A protein and the small-molecule ligand that binds it are described below.
Small molecule (SMILES): OC[C@H]1O[C@H](O)[C@H](O)[C@@H](O)[C@@H]1O

Sequence of chain 1.B:
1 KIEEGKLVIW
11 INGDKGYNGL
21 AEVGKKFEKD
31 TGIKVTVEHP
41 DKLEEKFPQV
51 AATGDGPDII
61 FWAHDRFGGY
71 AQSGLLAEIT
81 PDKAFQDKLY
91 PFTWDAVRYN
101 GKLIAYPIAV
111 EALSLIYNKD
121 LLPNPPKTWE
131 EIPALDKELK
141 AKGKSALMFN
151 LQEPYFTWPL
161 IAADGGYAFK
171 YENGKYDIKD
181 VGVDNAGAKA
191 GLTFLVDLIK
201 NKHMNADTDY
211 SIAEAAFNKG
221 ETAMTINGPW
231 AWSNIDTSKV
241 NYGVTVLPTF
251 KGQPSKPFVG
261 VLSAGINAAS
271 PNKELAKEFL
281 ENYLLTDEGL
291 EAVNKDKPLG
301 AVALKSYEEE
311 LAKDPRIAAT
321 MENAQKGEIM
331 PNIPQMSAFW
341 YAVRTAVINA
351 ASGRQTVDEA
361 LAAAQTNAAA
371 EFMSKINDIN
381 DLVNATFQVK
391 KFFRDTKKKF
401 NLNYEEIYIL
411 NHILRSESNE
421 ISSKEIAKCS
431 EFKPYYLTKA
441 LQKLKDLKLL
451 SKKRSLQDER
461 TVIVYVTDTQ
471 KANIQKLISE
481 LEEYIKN

Binding-site contacts:
Ligand atom C1 contacts residue TYR155 of chain 1.B at 3.9 Å (hydrophobic).
Ligand atom C2 contacts residue TRP340 of chain 1.B at 3.5 Å (hydrophobic).
Ligand atom C4 contacts residue ARG66 of chain 1.B at 3.9 Å.
Ligand atom O2 contacts residue TRP62 of chain 1.B at 3.5 Å (h-bond).
Ligand atom C3 contacts residue GLC1 of chain 1.F at 3.7 Å.
Ligand atom O2 contacts residue ALA63 of chain 1.B at 3.6 Å.
Ligand atom O2 contacts residue ASP65 of chain 1.B at 2.9 Å (salt-bridge).
Ligand atom O4 contacts residue ARG66 of chain 1.B at 3.2 Å (salt-bridge).
Ligand atom O4 contacts residue GLU153 of chain 1.B at 4.1 Å.
Ligand atom C5 contacts residue GLC1 of chain 1.F at 4.1 Å.
Ligand atom C6 contacts residue GLU153 of chain 1.B at 3.1 Å.
Ligand atom C4 contacts residue ARG344 of chain 1.B at 4.1 Å.
Ligand atom C3 contacts residue ARG66 of chain 1.B at 4.1 Å.
Ligand atom C5 contacts residue TRP340 of chain 1.B at 4.1 Å (hydrophobic).
Ligand atom O6 contacts residue PRO154 of chain 1.B at 3.1 Å.
Ligand atom C6 contacts residue TRP340 of chain 1.B at 3.8 Å (hydrophobic).
Ligand atom O5 contacts residue GLC1 of chain 1.F at 3.8 Å.
Ligand atom O6 contacts residue TYR155 of chain 1.B at 2.7 Å (h-bond).
Ligand atom O5 contacts residue TRP340 of chain 1.B at 3.8 Å.
Ligand atom O5 contacts residue TYR155 of chain 1.B at 3.3 Å.
Ligand atom C2 contacts residue ASP65 of chain 1.B at 3.2 Å.
Ligand atom C3 contacts residue TRP62 of chain 1.B at 4.0 Å (hydrophobic).
Ligand atom O3 contacts residue TRP340 of chain 1.B at 3.5 Å.
Ligand atom O3 contacts residue ASP65 of chain 1.B at 3.0 Å (salt-bridge).
Ligand atom C3 contacts residue TRP340 of chain 1.B at 3.9 Å (hydrophobic).
Ligand atom C1 contacts residue GLC1 of chain 1.F at 2.5 Å.
Ligand atom O4 contacts residue ARG344 of chain 1.B at 3.0 Å (salt-bridge).
Ligand atom C5 contacts residue GLU153 of chain 1.B at 3.7 Å.
Ligand atom O3 contacts residue ARG66 of chain 1.B at 2.8 Å (salt-bridge).
Ligand atom O2 contacts residue GLC1 of chain 1.F at 2.5 Å (h-bond).
Ligand atom C6 contacts residue TYR155 of chain 1.B at 4.0 Å (hydrophobic).
Ligand atom C6 contacts residue ARG344 of chain 1.B at 3.8 Å.
Ligand atom C6 contacts residue PRO154 of chain 1.B at 3.5 Å (hydrophobic).
Ligand atom O6 contacts residue GLU153 of chain 1.B at 3.3 Å (salt-bridge).
Ligand atom C2 contacts residue GLC1 of chain 1.F at 3.0 Å.
Ligand atom C4 contacts residue TRP340 of chain 1.B at 3.6 Å (hydrophobic).
Ligand atom O3 contacts residue TRP62 of chain 1.B at 3.8 Å.
Ligand atom O6 contacts residue TRP340 of chain 1.B at 4.2 Å.
Ligand atom C3 contacts residue ASP65 of chain 1.B at 3.7 Å.
Ligand atom O1 contacts residue GLC1 of chain 1.F at 1.9 Å (h-bond).